This small molecule binds to this protein.
Small molecule (SMILES): CC(=O)[C@H](CCC(N)=O)NC(=O)[C@H](CC(C)C)NC(=O)[C@@H](NC(=O)[C@H](CO)NC(=O)[C@@H](N)CC(N)=O)[C@@H](C)O

Binding-site contacts:
Ligand atom C contacts residue CYS145 of chain 1.B at 2.9 Å (hydrophobic).
Ligand atom O contacts residue SER144 of chain 1.B at 3.4 Å (h-bond).
Ligand atom CD1 contacts residue GLN189 of chain 1.B at 3.0 Å.
Ligand atom C1 contacts residue CYS145 of chain 1.B at 1.5 Å (hydrophobic).
Ligand atom CA contacts residue HIS164 of chain 1.B at 3.7 Å.
Ligand atom N contacts residue GLN189 of chain 1.B at 2.8 Å (h-bond).
Ligand atom CB contacts residue GLN192 of chain 1.B at 3.7 Å.
Ligand atom CG contacts residue GLN189 of chain 1.B at 3.5 Å.
Ligand atom CA contacts residue HIS41 of chain 1.B at 3.6 Å.
Ligand atom N contacts residue CYS145 of chain 1.B at 3.0 Å (h-bond).
Ligand atom OG contacts residue THR190 of chain 1.B at 2.8 Å (h-bond).
Ligand atom CB contacts residue HIS41 of chain 1.B at 3.7 Å.
Ligand atom O contacts residue MET165 of chain 1.B at 3.4 Å.
Ligand atom C contacts residue GLN189 of chain 1.B at 3.6 Å.
Ligand atom C contacts residue GLN189 of chain 1.B at 3.3 Å.
Ligand atom O contacts residue GLN189 of chain 1.B at 2.6 Å (h-bond).
Ligand atom CD2 contacts residue HIS41 of chain 1.B at 3.4 Å.
Ligand atom C contacts residue PRO168 of chain 1.B at 3.1 Å (hydrophobic).
Ligand atom CG contacts residue MET165 of chain 1.B at 3.7 Å (hydrophobic).
Ligand atom O contacts residue PRO168 of chain 1.B at 3.0 Å.
Ligand atom O contacts residue GLU166 of chain 1.B at 2.5 Å (salt-bridge).
Ligand atom OG contacts residue ARG188 of chain 1.B at 2.7 Å (salt-bridge).
Ligand atom NE2 contacts residue THR25 of chain 1.B at 3.6 Å.
Ligand atom CD2 contacts residue MET165 of chain 1.B at 3.1 Å (hydrophobic).
Ligand atom C1 contacts residue HIS164 of chain 1.B at 3.7 Å.
Ligand atom O contacts residue GLY143 of chain 1.B at 3.0 Å.
Ligand atom O contacts residue CYS145 of chain 1.B at 2.9 Å (h-bond).
Ligand atom CD1 contacts residue MET49 of chain 1.B at 3.1 Å (hydrophobic).
Ligand atom CA contacts residue PRO168 of chain 1.B at 2.9 Å (hydrophobic).
Ligand atom N contacts residue HIS41 of chain 1.B at 3.3 Å (h-bond).
Ligand atom C1 contacts residue GLU166 of chain 1.B at 3.4 Å.
Ligand atom N contacts residue PRO168 of chain 1.B at 3.2 Å.
Ligand atom N contacts residue PRO168 of chain 1.B at 3.4 Å.
Ligand atom OG contacts residue GLN192 of chain 1.B at 3.3 Å (h-bond).
Ligand atom OG contacts residue GLN189 of chain 1.B at 3.4 Å.
Ligand atom CA contacts residue CYS145 of chain 1.B at 3.1 Å (hydrophobic).
Ligand atom CD2 contacts residue HIS164 of chain 1.B at 3.3 Å.
Ligand atom CB contacts residue ARG188 of chain 1.B at 3.6 Å.
Ligand atom CA contacts residue GLN189 of chain 1.B at 3.1 Å.
Ligand atom O contacts residue GLU166 of chain 1.B at 3.6 Å.

Sequence of chain 1.B:
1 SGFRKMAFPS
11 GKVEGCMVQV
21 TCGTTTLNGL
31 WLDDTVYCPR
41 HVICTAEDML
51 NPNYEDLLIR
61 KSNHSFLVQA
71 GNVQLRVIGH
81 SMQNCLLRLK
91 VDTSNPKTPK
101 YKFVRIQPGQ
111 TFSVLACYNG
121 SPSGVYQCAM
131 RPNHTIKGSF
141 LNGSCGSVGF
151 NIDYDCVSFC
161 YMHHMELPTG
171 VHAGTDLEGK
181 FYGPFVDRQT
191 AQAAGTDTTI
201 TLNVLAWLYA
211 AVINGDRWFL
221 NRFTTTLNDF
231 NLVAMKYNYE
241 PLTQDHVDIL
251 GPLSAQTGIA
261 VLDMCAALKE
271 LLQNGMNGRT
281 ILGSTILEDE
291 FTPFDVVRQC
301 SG